Binding-site contacts:
Ligand atom C3C contacts residue ILE197 of chain 4.B at 3.5 Å (hydrophobic).
Ligand atom O1B contacts residue PHE244 of chain 4.B at 3.2 Å.
Ligand atom CAD contacts residue TYR165 of chain 4.B at 3.1 Å (hydrophobic).
Ligand atom O2B contacts residue ARG242 of chain 4.B at 2.9 Å (salt-bridge).
Ligand atom OD contacts residue TYR165 of chain 4.B at 2.4 Å (h-bond).
Ligand atom CMD contacts residue ASP196 of chain 4.B at 3.5 Å.
Ligand atom O2C contacts residue HIS248 of chain 4.B at 2.8 Å (h-bond).
Ligand atom C1B contacts residue PRO198 of chain 4.B at 3.3 Å (hydrophobic).
Ligand atom CHB contacts residue ASP196 of chain 4.B at 3.5 Å.
Ligand atom O1B contacts residue SER245 of chain 4.B at 2.9 Å (h-bond).
Ligand atom OA contacts residue TYR251 of chain 4.B at 3.4 Å.
Ligand atom CHB contacts residue PRO198 of chain 4.B at 3.3 Å (hydrophobic).
Ligand atom C3A contacts residue SER195 of chain 4.B at 3.5 Å.
Ligand atom O2C contacts residue SER260 of chain 4.B at 2.8 Å (h-bond).
Ligand atom CAA contacts residue SER195 of chain 4.B at 3.5 Å.
Ligand atom C4D contacts residue TYR165 of chain 4.B at 2.8 Å (hydrophobic).
Ligand atom NC contacts residue ASP196 of chain 4.B at 3.2 Å (salt-bridge).
Ligand atom O1B contacts residue ARG242 of chain 4.B at 3.2 Å (salt-bridge).
Ligand atom C4A contacts residue ASP196 of chain 4.B at 3.2 Å.
Ligand atom CAC contacts residue TYR205 of chain 4.B at 3.6 Å (hydrophobic).
Ligand atom CBB contacts residue PHE244 of chain 4.B at 3.4 Å (hydrophobic).
Ligand atom C1C contacts residue HIS248 of chain 4.B at 3.3 Å.
Ligand atom CMB contacts residue SER245 of chain 4.B at 3.5 Å.
Ligand atom NB contacts residue ASP196 of chain 4.B at 3.0 Å (salt-bridge).
Ligand atom CHC contacts residue TYR205 of chain 4.B at 3.6 Å (hydrophobic).
Ligand atom NC contacts residue HIS248 of chain 4.B at 3.5 Å (h-bond).
Ligand atom C3D contacts residue TYR165 of chain 4.B at 3.0 Å (hydrophobic).
Ligand atom OA contacts residue ASP196 of chain 4.B at 3.5 Å (salt-bridge).
Ligand atom CBA contacts residue CYS13 of chain 4.B at 2.0 Å (hydrophobic).
Ligand atom O1C contacts residue SER262 of chain 4.B at 3.6 Å (h-bond).
Ligand atom CMD contacts residue TYR251 of chain 4.B at 3.2 Å (hydrophobic).
Ligand atom CGC contacts residue HIS248 of chain 4.B at 3.5 Å.
Ligand atom OD contacts residue HIS278 of chain 4.B at 2.8 Å (h-bond).
Ligand atom CHC contacts residue HIS248 of chain 4.B at 3.4 Å.
Ligand atom O2B contacts residue PHE244 of chain 4.B at 3.0 Å.
Ligand atom C4C contacts residue ILE197 of chain 4.B at 3.6 Å (hydrophobic).
Ligand atom CAA contacts residue CYS13 of chain 4.B at 2.8 Å (hydrophobic).
Ligand atom NA contacts residue ASP196 of chain 4.B at 3.0 Å (salt-bridge).
Ligand atom CGB contacts residue PHE244 of chain 4.B at 3.0 Å (hydrophobic).
Ligand atom ND contacts residue TYR165 of chain 4.B at 3.5 Å (h-bond).

Sequence of chain 4.B:
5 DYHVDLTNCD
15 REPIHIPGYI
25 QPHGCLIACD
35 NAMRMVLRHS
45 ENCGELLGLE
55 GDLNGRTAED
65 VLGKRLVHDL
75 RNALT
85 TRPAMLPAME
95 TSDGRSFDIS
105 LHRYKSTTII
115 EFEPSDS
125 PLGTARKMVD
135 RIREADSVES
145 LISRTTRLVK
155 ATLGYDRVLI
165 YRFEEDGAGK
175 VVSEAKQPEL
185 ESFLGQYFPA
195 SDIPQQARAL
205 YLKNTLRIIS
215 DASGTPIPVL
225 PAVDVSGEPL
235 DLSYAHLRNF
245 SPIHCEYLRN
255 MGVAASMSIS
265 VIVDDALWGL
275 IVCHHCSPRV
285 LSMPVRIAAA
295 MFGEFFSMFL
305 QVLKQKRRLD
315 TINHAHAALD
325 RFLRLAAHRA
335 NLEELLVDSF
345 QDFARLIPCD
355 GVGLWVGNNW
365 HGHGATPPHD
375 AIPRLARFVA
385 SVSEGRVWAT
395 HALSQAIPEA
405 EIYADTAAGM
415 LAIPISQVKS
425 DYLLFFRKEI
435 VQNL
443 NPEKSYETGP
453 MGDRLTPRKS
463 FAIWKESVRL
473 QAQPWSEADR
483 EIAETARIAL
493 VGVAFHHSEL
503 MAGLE

This small molecule binds to this protein.
Small molecule (SMILES): C=CC1=C(C)/C(=C\c2[nH]c(/C=C3\N=C(/C=C4\NC(=O)[C@@H](C)\C4=C/C)C(C)=C3CCC(=O)O)c(CCC(=O)O)c2C)NC1=O